The protein below binds the small molecule below.
Small molecule (SMILES): CC(=O)N[C@@H]1[C@@H](O[C@@H]2O[C@H](CO)[C@H](O)[C@H](O[C@]3(C(=O)O)C[C@H](O)[C@@H](NC(C)=O)[C@H]([C@H](O)[C@H](O)CO)O3)[C@H]2O)[C@H](O)[C@@H](CO[C@]2(C(=O)O)C[C@H](O)[C@@H](NC(C)=O)[C@H]([C@H](O)[C@H](O)CO)O2)O[C@H]1O

Binding-site contacts:
Ligand atom C1 contacts residue GLY78 of chain 6.E at 4.0 Å.
Ligand atom O1A contacts residue SER89 of chain 6.E at 3.4 Å (h-bond).
Ligand atom O4 contacts residue ILE79 of chain 6.E at 3.5 Å (h-bond).
Ligand atom N5 contacts residue TYR72 of chain 6.E at 3.1 Å (h-bond).
Ligand atom O8 contacts residue TYR72 of chain 6.E at 3.5 Å (h-bond).
Ligand atom O1B contacts residue SER89 of chain 6.E at 4.1 Å.
Ligand atom C4 contacts residue GLY78 of chain 6.E at 3.3 Å.
Ligand atom O10 contacts residue ASN293 of chain 6.E at 3.9 Å.
Ligand atom O6 contacts residue ASN93 of chain 6.E at 3.5 Å (h-bond).
Ligand atom C2 contacts residue GLY78 of chain 6.E at 4.1 Å.
Ligand atom O4 contacts residue GLY78 of chain 6.E at 3.0 Å.
Ligand atom C4 contacts residue TYR72 of chain 6.E at 3.4 Å (hydrophobic).
Ligand atom C3 contacts residue HIS298 of chain 6.E at 3.8 Å.
Ligand atom O4 contacts residue THR291 of chain 6.E at 3.4 Å.
Ligand atom C7 contacts residue TYR72 of chain 6.E at 3.9 Å (hydrophobic).
Ligand atom O1A contacts residue ARG77 of chain 6.E at 3.1 Å (salt-bridge).
Ligand atom O4 contacts residue HIS298 of chain 6.E at 3.0 Å (h-bond).
Ligand atom C6 contacts residue ASN93 of chain 6.E at 3.4 Å.
Ligand atom C5 contacts residue ASN93 of chain 6.E at 4.1 Å.
Ligand atom C8 contacts residue TYR72 of chain 6.E at 4.1 Å (hydrophobic).
Ligand atom C3 contacts residue VAL296 of chain 6.E at 3.7 Å (hydrophobic).
Ligand atom C8 contacts residue ARG77 of chain 6.E at 4.2 Å.
Ligand atom O4 contacts residue VAL296 of chain 6.E at 4.0 Å.
Ligand atom C1 contacts residue SER89 of chain 6.E at 4.2 Å.
Ligand atom O1A contacts residue TYR72 of chain 6.E at 3.5 Å.
Ligand atom O3 contacts residue GLY78 of chain 6.E at 3.6 Å.
Ligand atom C11 contacts residue ASP85 of chain 6.A at 3.8 Å.
Ligand atom C3 contacts residue GLY78 of chain 6.E at 4.0 Å.
Ligand atom C5 contacts residue TYR72 of chain 6.E at 3.4 Å (hydrophobic).
Ligand atom O10 contacts residue THR291 of chain 6.E at 3.8 Å.
Ligand atom C3 contacts residue GLY78 of chain 6.E at 4.0 Å.
Ligand atom O1B contacts residue ASN80 of chain 6.E at 4.2 Å.
Ligand atom O4 contacts residue TYR72 of chain 6.E at 4.2 Å.
Ligand atom C1 contacts residue ARG77 of chain 6.E at 3.4 Å.
Ligand atom O1B contacts residue ARG77 of chain 6.E at 2.8 Å (salt-bridge).
Ligand atom C6 contacts residue TYR72 of chain 6.E at 3.3 Å (hydrophobic).
Ligand atom O1A contacts residue GLY78 of chain 6.E at 3.3 Å (h-bond).
Ligand atom C4 contacts residue HIS298 of chain 6.E at 3.6 Å.
Ligand atom O1B contacts residue TYR72 of chain 6.E at 3.8 Å.
Ligand atom C1 contacts residue TYR72 of chain 6.E at 3.8 Å (hydrophobic).

Sequence of chain 6.E:
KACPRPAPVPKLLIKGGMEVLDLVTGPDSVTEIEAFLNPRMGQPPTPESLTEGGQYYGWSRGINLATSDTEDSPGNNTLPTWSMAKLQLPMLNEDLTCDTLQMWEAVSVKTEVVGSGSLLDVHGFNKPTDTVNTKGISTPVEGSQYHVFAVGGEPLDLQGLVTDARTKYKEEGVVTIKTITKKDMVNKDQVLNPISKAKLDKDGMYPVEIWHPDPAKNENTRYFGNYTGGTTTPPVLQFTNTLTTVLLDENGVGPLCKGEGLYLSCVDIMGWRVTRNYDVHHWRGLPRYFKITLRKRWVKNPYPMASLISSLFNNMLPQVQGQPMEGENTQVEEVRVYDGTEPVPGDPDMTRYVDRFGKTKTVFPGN

Sequence of chain 6.A:
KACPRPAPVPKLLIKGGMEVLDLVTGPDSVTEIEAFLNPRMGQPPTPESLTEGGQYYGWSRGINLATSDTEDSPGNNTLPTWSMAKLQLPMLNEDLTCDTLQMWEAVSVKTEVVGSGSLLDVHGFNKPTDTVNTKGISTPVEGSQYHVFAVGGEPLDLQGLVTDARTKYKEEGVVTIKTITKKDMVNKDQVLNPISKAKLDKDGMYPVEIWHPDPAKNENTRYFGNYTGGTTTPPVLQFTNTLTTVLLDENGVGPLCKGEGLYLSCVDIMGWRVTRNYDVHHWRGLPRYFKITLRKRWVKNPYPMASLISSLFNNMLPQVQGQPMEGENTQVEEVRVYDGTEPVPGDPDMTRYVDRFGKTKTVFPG